Binding-site contacts:
Ligand atom O1 contacts residue TYR1293 of chain 1.A at 3.5 Å (h-bond).
Ligand atom O2 contacts residue LYS810 of chain 1.A at 4.4 Å.
Ligand atom C6 contacts residue ILE1292 of chain 1.A at 4.0 Å (hydrophobic).
Ligand atom C5 contacts residue LEU1333 of chain 1.A at 3.6 Å (hydrophobic).
Ligand atom O3 contacts residue PHE1324 of chain 1.A at 4.3 Å.
Ligand atom C2 contacts residue PHE866 of chain 1.A at 4.0 Å (hydrophobic).
Ligand atom S1 contacts residue PHE866 of chain 1.A at 4.4 Å.
Ligand atom C4 contacts residue ILE804 of chain 1.A at 4.2 Å (hydrophobic).
Ligand atom C3 contacts residue ILE1292 of chain 1.A at 4.2 Å (hydrophobic).
Ligand atom C4 contacts residue LEU1333 of chain 1.A at 3.6 Å (hydrophobic).
Ligand atom C3 contacts residue PHE1324 of chain 1.A at 3.9 Å (hydrophobic).
Ligand atom O1 contacts residue GLY1071 of chain 1.A at 3.8 Å.
Ligand atom C2 contacts residue ILE1292 of chain 1.A at 4.0 Å (hydrophobic).
Ligand atom C6 contacts residue PRO1334 of chain 1.A at 3.8 Å (hydrophobic).
Ligand atom O3 contacts residue PHE866 of chain 1.A at 4.5 Å.
Ligand atom C3 contacts residue ILE804 of chain 1.A at 4.4 Å (hydrophobic).
Ligand atom C3 contacts residue PHE1328 of chain 1.A at 3.9 Å (hydrophobic).
Ligand atom C5 contacts residue PRO1334 of chain 1.A at 3.1 Å (hydrophobic).
Ligand atom C4 contacts residue PHE1328 of chain 1.A at 3.6 Å (hydrophobic).
Ligand atom C4 contacts residue ILE1292 of chain 1.A at 4.3 Å (hydrophobic).
Ligand atom C1 contacts residue ILE1292 of chain 1.A at 3.9 Å (hydrophobic).
Ligand atom N1 contacts residue ILE1292 of chain 1.A at 4.5 Å.
Ligand atom O2 contacts residue PHE866 of chain 1.A at 3.9 Å.
Ligand atom C5 contacts residue ILE1292 of chain 1.A at 4.2 Å (hydrophobic).
Ligand atom O3 contacts residue PRO1291 of chain 1.A at 4.2 Å.
Ligand atom N1 contacts residue PHE866 of chain 1.A at 4.1 Å.
Ligand atom C4 contacts residue PRO1334 of chain 1.A at 4.1 Å (hydrophobic).
Ligand atom C6 contacts residue TYR1293 of chain 1.A at 3.8 Å (hydrophobic).
Ligand atom C2 contacts residue PHE1324 of chain 1.A at 3.9 Å (hydrophobic).
Ligand atom O3 contacts residue ILE1292 of chain 1.A at 3.4 Å (h-bond).

A small-molecule ligand and the protein it binds are described below.
Small molecule (SMILES): O=S(=O)(NO)c1ccccc1

Sequence of chain 1.A:
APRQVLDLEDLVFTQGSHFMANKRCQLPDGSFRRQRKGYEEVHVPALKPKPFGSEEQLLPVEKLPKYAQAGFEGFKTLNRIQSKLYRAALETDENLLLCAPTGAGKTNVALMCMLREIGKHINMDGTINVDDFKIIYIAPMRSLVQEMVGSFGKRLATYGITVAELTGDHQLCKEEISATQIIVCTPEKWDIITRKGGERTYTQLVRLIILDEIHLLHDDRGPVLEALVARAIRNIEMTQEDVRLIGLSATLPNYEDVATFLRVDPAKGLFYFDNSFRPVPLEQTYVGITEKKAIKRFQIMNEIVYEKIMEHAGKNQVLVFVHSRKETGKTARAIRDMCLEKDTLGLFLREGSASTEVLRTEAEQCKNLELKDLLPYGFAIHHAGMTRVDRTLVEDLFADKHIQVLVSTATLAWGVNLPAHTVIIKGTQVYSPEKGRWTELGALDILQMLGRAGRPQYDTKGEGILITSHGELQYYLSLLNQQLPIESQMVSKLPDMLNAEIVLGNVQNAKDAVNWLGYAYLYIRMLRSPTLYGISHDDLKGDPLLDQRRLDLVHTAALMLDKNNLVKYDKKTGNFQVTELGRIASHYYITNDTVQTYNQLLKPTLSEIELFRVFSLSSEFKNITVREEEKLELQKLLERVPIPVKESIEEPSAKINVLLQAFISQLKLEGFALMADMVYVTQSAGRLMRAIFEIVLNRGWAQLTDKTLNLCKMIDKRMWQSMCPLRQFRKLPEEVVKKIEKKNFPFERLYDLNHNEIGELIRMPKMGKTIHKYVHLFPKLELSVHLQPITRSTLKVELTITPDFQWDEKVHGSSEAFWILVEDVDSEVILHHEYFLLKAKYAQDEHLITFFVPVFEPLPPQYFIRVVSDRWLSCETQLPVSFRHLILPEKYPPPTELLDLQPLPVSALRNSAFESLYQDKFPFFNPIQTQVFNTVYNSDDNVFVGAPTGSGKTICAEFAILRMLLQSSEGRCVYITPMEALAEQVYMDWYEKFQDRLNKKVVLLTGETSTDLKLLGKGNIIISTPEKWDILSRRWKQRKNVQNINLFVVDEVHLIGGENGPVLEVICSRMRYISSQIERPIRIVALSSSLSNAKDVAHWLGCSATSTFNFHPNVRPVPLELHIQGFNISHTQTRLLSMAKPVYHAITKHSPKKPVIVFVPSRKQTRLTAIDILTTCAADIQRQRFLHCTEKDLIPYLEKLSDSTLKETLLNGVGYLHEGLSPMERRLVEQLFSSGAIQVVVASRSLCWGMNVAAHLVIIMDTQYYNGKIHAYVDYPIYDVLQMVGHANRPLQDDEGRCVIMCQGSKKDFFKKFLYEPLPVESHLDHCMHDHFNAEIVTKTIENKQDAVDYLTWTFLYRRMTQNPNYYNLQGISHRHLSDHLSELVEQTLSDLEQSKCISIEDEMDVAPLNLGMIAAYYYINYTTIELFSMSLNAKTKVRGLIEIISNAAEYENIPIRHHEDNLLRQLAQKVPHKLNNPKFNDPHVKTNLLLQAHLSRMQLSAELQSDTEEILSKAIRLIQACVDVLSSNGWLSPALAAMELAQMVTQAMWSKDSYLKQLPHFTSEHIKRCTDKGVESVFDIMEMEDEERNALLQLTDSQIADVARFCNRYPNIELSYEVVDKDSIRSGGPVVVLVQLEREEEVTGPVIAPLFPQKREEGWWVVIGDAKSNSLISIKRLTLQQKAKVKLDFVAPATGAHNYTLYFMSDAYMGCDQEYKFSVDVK